Binding-site contacts:
Ligand atom C1 contacts residue FE1 of chain 8.C at 2.9 Å.
Ligand atom C5 contacts residue TRP150 of chain 8.B at 3.9 Å (hydrophobic).
Ligand atom C2 contacts residue TYR148 of chain 8.B at 2.6 Å (hydrophobic).
Ligand atom C3 contacts residue FE1 of chain 8.C at 4.0 Å.
Ligand atom O8 contacts residue FE1 of chain 8.C at 2.0 Å.
Ligand atom C5 contacts residue HIS142 of chain 8.A at 4.1 Å.
Ligand atom O10 contacts residue PRO19 of chain 8.A at 3.3 Å.
Ligand atom O8 contacts residue TYR109 of chain 8.B at 3.0 Å (h-bond).
Ligand atom C3 contacts residue TYR148 of chain 8.B at 3.5 Å (hydrophobic).
Ligand atom O11 contacts residue PRO19 of chain 8.A at 3.9 Å.
Ligand atom O7 contacts residue ARG158 of chain 8.B at 2.8 Å (salt-bridge).
Ligand atom C3 contacts residue PRO19 of chain 8.A at 3.2 Å (hydrophobic).
Ligand atom O8 contacts residue TYR148 of chain 8.B at 2.7 Å (h-bond).
Ligand atom O7 contacts residue HIS161 of chain 8.B at 3.3 Å (h-bond).
Ligand atom C4 contacts residue PRO19 of chain 8.A at 3.3 Å (hydrophobic).
Ligand atom C2 contacts residue TYR109 of chain 8.B at 4.1 Å (hydrophobic).
Ligand atom C6 contacts residue ARG158 of chain 8.B at 3.7 Å.
Ligand atom N9 contacts residue TRP150 of chain 8.B at 3.8 Å.
Ligand atom C2 contacts residue TYR20 of chain 8.A at 4.1 Å (hydrophobic).
Ligand atom O8 contacts residue TYR20 of chain 8.A at 3.5 Å.
Ligand atom C2 contacts residue FE1 of chain 8.C at 2.8 Å.
Ligand atom O10 contacts residue TYR20 of chain 8.A at 3.5 Å (h-bond).
Ligand atom C6 contacts residue PRO19 of chain 8.A at 4.1 Å (hydrophobic).
Ligand atom O7 contacts residue HIS163 of chain 8.B at 3.0 Å.
Ligand atom O7 contacts residue FE1 of chain 8.C at 2.3 Å.
Ligand atom O7 contacts residue GLN178 of chain 8.B at 4.1 Å.
Ligand atom C1 contacts residue PRO19 of chain 8.A at 4.0 Å (hydrophobic).
Ligand atom C1 contacts residue HIS163 of chain 8.B at 4.1 Å.
Ligand atom O11 contacts residue TRP150 of chain 8.B at 3.4 Å.
Ligand atom C6 contacts residue TYR148 of chain 8.B at 3.7 Å (hydrophobic).
Ligand atom N9 contacts residue PRO19 of chain 8.A at 3.3 Å.
Ligand atom C6 contacts residue ILE192 of chain 8.B at 3.9 Å (hydrophobic).
Ligand atom C1 contacts residue ARG158 of chain 8.B at 3.6 Å.
Ligand atom C3 contacts residue TYR20 of chain 8.A at 3.6 Å (hydrophobic).
Ligand atom O7 contacts residue TYR148 of chain 8.B at 2.9 Å (h-bond).
Ligand atom O8 contacts residue HIS163 of chain 8.B at 3.3 Å (h-bond).
Ligand atom C1 contacts residue TYR148 of chain 8.B at 2.8 Å (hydrophobic).
Ligand atom C5 contacts residue PRO19 of chain 8.A at 3.8 Å (hydrophobic).
Ligand atom C2 contacts residue PRO19 of chain 8.A at 3.6 Å (hydrophobic).
Ligand atom O11 contacts residue HIS142 of chain 8.A at 3.7 Å.

The small molecule below binds the protein below.
Small molecule (SMILES): O=[N+]([O-])c1ccc(O)c(O)c1

Sequence of chain 8.B:
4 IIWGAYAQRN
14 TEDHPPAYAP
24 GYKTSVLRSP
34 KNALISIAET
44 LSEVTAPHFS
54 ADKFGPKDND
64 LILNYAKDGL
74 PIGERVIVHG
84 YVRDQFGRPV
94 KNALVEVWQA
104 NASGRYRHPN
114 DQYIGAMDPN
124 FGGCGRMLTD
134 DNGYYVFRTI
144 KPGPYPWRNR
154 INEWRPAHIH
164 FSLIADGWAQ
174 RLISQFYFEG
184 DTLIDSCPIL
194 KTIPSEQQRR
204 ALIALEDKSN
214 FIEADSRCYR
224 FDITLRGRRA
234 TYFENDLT

Sequence of chain 8.A:
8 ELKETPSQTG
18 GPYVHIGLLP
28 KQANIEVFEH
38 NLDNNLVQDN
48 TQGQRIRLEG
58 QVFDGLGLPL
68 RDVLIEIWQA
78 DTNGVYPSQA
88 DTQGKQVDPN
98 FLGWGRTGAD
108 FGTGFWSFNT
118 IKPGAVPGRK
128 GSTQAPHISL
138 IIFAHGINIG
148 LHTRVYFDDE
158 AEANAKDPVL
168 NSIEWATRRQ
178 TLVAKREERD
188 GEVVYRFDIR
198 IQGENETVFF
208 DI